Sequence of chain 1.A:
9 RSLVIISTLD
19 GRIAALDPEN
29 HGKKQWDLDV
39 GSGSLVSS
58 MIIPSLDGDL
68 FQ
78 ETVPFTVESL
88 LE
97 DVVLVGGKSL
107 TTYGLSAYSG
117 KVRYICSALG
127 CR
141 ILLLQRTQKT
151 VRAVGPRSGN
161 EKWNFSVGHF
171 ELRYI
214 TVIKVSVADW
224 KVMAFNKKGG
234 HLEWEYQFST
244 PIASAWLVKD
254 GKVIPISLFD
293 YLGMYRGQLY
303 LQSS

The protein below binds the small molecule below.
Small molecule (SMILES): C[C@H](NC(=O)[C@H](Cc1ccc(O)cc1)NC(=O)[C@H](Cc1ccccc1)NC(=O)[C@H](CCCN=C(N)N)NC(=O)[C@H](CC1=c2ccccc2=NC1)NC(=O)[C@@H]1CCCN1C(=O)[C@H](CCC(N)=O)NC(=O)[C@@H]1CCCN1)C(=O)N1CCC[C@H]1C=O

Binding-site contacts:
Ligand atom C contacts residue TYR293 of chain 1.A at 3.1 Å (hydrophobic).
Ligand atom CH2 contacts residue TRP223 of chain 1.A at 3.1 Å (hydrophobic).
Ligand atom CE2 contacts residue TYR293 of chain 1.A at 3.5 Å (hydrophobic).
Ligand atom CA contacts residue TYR293 of chain 1.A at 3.8 Å (hydrophobic).
Ligand atom CD2 contacts residue TYR293 of chain 1.A at 3.4 Å (hydrophobic).
Ligand atom O contacts residue LEU294 of chain 1.A at 4.1 Å.
Ligand atom CB contacts residue LEU294 of chain 1.A at 3.7 Å (hydrophobic).
Ligand atom N contacts residue TYR293 of chain 1.A at 3.5 Å.
Ligand atom CB contacts residue THR79 of chain 1.A at 4.0 Å.
Ligand atom C contacts residue LEU294 of chain 1.A at 3.0 Å (hydrophobic).
Ligand atom O contacts residue GLY295 of chain 1.A at 3.5 Å.
Ligand atom CZ2 contacts residue MET296 of chain 1.A at 3.5 Å (hydrophobic).
Ligand atom CA contacts residue TYR293 of chain 1.A at 3.4 Å (hydrophobic).
Ligand atom CZ2 contacts residue TRP223 of chain 1.A at 3.6 Å (hydrophobic).
Ligand atom O contacts residue LEU294 of chain 1.A at 2.7 Å (h-bond).
Ligand atom N contacts residue TYR293 of chain 1.A at 4.0 Å.
Ligand atom CZ contacts residue SER306 of chain 1.A at 3.4 Å.
Ligand atom CH2 contacts residue MET296 of chain 1.A at 3.6 Å (hydrophobic).
Ligand atom C contacts residue TYR293 of chain 1.A at 4.0 Å (hydrophobic).
Ligand atom CB contacts residue TYR293 of chain 1.A at 4.1 Å (hydrophobic).
Ligand atom CZ3 contacts residue VAL220 of chain 1.A at 4.0 Å (hydrophobic).
Ligand atom CE2 contacts residue ASP263 of chain 1.A at 3.4 Å.
Ligand atom CZ contacts residue ASP263 of chain 1.A at 3.5 Å.
Ligand atom CB contacts residue MET296 of chain 1.A at 3.7 Å (hydrophobic).
Ligand atom CB contacts residue GLY295 of chain 1.A at 3.7 Å.
Ligand atom O contacts residue TYR293 of chain 1.A at 3.2 Å.
Ligand atom NH1 contacts residue ASP263 of chain 1.A at 3.8 Å.
Ligand atom C contacts residue LEU294 of chain 1.A at 3.5 Å (hydrophobic).
Ligand atom CE1 contacts residue SER306 of chain 1.A at 3.0 Å.
Ligand atom CZ contacts residue PHE262 of chain 1.A at 4.0 Å (hydrophobic).
Ligand atom CD2 contacts residue LEU294 of chain 1.A at 4.1 Å (hydrophobic).
Ligand atom N contacts residue LEU294 of chain 1.A at 3.8 Å.
Ligand atom N contacts residue LEU294 of chain 1.A at 3.8 Å.
Ligand atom CA contacts residue LEU294 of chain 1.A at 3.4 Å (hydrophobic).
Ligand atom N contacts residue LEU294 of chain 1.A at 3.7 Å.
Ligand atom O contacts residue LEU294 of chain 1.A at 3.2 Å.
Ligand atom CD1 contacts residue SER306 of chain 1.A at 4.0 Å.
Ligand atom CZ3 contacts residue TRP223 of chain 1.A at 3.3 Å (hydrophobic).
Ligand atom N contacts residue TYR293 of chain 1.A at 3.2 Å.
Ligand atom CG contacts residue TYR293 of chain 1.A at 3.6 Å (hydrophobic).